Sequence of chain 1.E:
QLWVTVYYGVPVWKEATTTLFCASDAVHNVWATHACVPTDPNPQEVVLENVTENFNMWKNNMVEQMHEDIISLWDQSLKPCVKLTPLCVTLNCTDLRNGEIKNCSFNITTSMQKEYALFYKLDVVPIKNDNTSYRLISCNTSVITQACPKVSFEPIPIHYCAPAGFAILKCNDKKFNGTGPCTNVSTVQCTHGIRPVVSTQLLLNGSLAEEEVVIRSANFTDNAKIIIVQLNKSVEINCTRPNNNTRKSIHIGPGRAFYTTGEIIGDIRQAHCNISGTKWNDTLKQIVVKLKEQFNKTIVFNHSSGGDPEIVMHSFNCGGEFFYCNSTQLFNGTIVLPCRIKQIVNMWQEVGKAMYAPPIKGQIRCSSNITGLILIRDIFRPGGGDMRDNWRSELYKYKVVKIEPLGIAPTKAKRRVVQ

The protein below binds the small molecule below.
Small molecule (SMILES): CC(=O)N[C@@H]1[C@@H](O)[C@H](O)[C@@H](CO)O[C@H]1O

Binding-site contacts:
Ligand atom N2 contacts residue ASN393 of chain 1.E at 2.8 Å (h-bond).
Ligand atom O5 contacts residue GLN390 of chain 1.E at 4.1 Å.
Ligand atom C3 contacts residue ASN393 of chain 1.E at 3.8 Å.
Ligand atom C1 contacts residue ASN393 of chain 1.E at 1.4 Å.
Ligand atom C4 contacts residue ASN393 of chain 1.E at 4.3 Å.
Ligand atom C5 contacts residue ASN393 of chain 1.E at 3.7 Å.
Ligand atom C7 contacts residue ASN393 of chain 1.E at 3.4 Å.
Ligand atom C8 contacts residue ASN393 of chain 1.E at 4.4 Å.
Ligand atom O7 contacts residue ASN393 of chain 1.E at 3.0 Å (h-bond).
Ligand atom C6 contacts residue GLN390 of chain 1.E at 3.8 Å.
Ligand atom C2 contacts residue ASN393 of chain 1.E at 2.5 Å.
Ligand atom O5 contacts residue ASN393 of chain 1.E at 2.4 Å (h-bond).